This small molecule binds to this protein.
Small molecule (SMILES): CCCCCNC(=O)CCNC(=O)[C@H](O)C(C)(C)COP(=O)(O)O

Sequence of chain 1.B:
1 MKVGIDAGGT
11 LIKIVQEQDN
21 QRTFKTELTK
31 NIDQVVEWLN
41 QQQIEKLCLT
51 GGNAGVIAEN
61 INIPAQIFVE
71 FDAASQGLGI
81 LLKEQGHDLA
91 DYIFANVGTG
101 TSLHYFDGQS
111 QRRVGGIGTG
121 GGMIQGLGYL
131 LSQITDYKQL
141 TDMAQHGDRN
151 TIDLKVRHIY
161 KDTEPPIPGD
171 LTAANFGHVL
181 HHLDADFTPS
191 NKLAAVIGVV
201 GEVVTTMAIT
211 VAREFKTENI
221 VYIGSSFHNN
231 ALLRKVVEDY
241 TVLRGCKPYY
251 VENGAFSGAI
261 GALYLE

Binding-site contacts:
Ligand atom OAH contacts residue GLU70 of chain 1.B at 3.9 Å.
Ligand atom CAC contacts residue VAL156 of chain 1.A at 3.8 Å (hydrophobic).
Ligand atom PAX contacts residue ADP1 of chain 1.R at 3.3 Å.
Ligand atom CAN contacts residue THR101 of chain 1.B at 3.6 Å.
Ligand atom NAR contacts residue ALA173 of chain 1.A at 3.3 Å (h-bond).
Ligand atom OAF contacts residue THR99 of chain 1.B at 3.2 Å (h-bond).
Ligand atom CAN contacts residue THR172 of chain 1.A at 3.8 Å.
Ligand atom CAA contacts residue TYR240 of chain 1.A at 3.8 Å (hydrophobic).
Ligand atom CAJ contacts residue GLU202 of chain 1.A at 3.6 Å.
Ligand atom OAH contacts residue GLY98 of chain 1.B at 3.5 Å.
Ligand atom OAH contacts residue ADP1 of chain 1.R at 3.6 Å (h-bond).
Ligand atom CAO contacts residue ARG113 of chain 1.B at 3.8 Å.
Ligand atom OAE contacts residue ARG113 of chain 1.B at 2.9 Å (salt-bridge).
Ligand atom NAQ contacts residue THR172 of chain 1.A at 2.9 Å (h-bond).
Ligand atom CAU contacts residue THR101 of chain 1.B at 3.9 Å.
Ligand atom OAD contacts residue ILE117 of chain 1.B at 3.8 Å.
Ligand atom OAD contacts residue GLY116 of chain 1.B at 3.4 Å.
Ligand atom CAN contacts residue ILE117 of chain 1.B at 3.7 Å (hydrophobic).
Ligand atom OAI contacts residue ADP1 of chain 1.R at 2.5 Å (h-bond).
Ligand atom OAE contacts residue THR101 of chain 1.B at 3.6 Å.
Ligand atom OAF contacts residue ADP1 of chain 1.R at 3.5 Å (h-bond).
Ligand atom CAM contacts residue TYR240 of chain 1.A at 3.5 Å (hydrophobic).
Ligand atom CAT contacts residue ARG113 of chain 1.B at 3.7 Å.
Ligand atom CAN contacts residue ALA173 of chain 1.A at 3.6 Å (hydrophobic).
Ligand atom OAF contacts residue GLY100 of chain 1.B at 2.9 Å (h-bond).
Ligand atom CAK contacts residue THR172 of chain 1.A at 3.7 Å.
Ligand atom OAE contacts residue SER102 of chain 1.B at 3.5 Å.
Ligand atom OAS contacts residue GLU70 of chain 1.B at 3.4 Å (salt-bridge).
Ligand atom CAB contacts residue PHE71 of chain 1.B at 3.7 Å (hydrophobic).
Ligand atom CAA contacts residue GLU202 of chain 1.A at 3.7 Å.
Ligand atom NAR contacts residue THR101 of chain 1.B at 3.8 Å.
Ligand atom CAT contacts residue THR172 of chain 1.A at 3.6 Å.
Ligand atom CAO contacts residue THR172 of chain 1.A at 3.2 Å.
Ligand atom CAM contacts residue GLY116 of chain 1.B at 3.7 Å.
Ligand atom CAJ contacts residue TYR240 of chain 1.A at 3.7 Å (hydrophobic).
Ligand atom OAD contacts residue ARG113 of chain 1.B at 2.9 Å (salt-bridge).
Ligand atom OAG contacts residue GLY100 of chain 1.B at 3.3 Å.
Ligand atom OAG contacts residue ALA173 of chain 1.A at 3.7 Å.
Ligand atom OAI contacts residue GLY9 of chain 1.B at 3.7 Å.
Ligand atom CAP contacts residue GLU70 of chain 1.B at 3.8 Å.

Sequence of chain 1.A:
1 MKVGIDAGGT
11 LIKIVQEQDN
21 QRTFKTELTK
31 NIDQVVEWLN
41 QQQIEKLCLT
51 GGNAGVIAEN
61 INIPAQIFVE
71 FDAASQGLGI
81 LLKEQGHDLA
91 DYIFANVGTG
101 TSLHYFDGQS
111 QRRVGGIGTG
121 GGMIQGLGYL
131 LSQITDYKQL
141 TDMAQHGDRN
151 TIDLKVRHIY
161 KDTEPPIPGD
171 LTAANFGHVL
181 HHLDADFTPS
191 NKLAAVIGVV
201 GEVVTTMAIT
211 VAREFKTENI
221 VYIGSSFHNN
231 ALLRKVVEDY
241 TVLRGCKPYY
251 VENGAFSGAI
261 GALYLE